A small-molecule ligand and the protein it binds are described below.
Small molecule (SMILES): Cc1ccncc1CC(=O)Nc1cccc2c1CNCC2

Binding-site contacts:
Ligand atom C4 contacts residue GLU166 of chain 1.A at 3.7 Å.
Ligand atom C2 contacts residue GLU166 of chain 1.A at 3.6 Å.
Ligand atom C11 contacts residue ARG188 of chain 1.A at 3.8 Å.
Ligand atom O contacts residue GLU166 of chain 1.A at 3.1 Å (salt-bridge).
Ligand atom O contacts residue MET165 of chain 1.A at 3.4 Å.
Ligand atom C10 contacts residue MET165 of chain 1.A at 3.7 Å (hydrophobic).
Ligand atom C14 contacts residue MET49 of chain 1.A at 3.5 Å (hydrophobic).
Ligand atom N1 contacts residue HIS164 of chain 1.A at 3.8 Å.
Ligand atom N contacts residue HIS163 of chain 1.A at 2.7 Å (h-bond).
Ligand atom C contacts residue ASN142 of chain 1.A at 3.9 Å.
Ligand atom C2 contacts residue PHE140 of chain 1.A at 3.7 Å (hydrophobic).
Ligand atom C13 contacts residue MET49 of chain 1.A at 3.8 Å (hydrophobic).
Ligand atom C3 contacts residue HIS163 of chain 1.A at 3.8 Å.
Ligand atom C8 contacts residue HIS41 of chain 1.A at 3.9 Å.
Ligand atom N contacts residue SER144 of chain 1.A at 3.9 Å.
Ligand atom C12 contacts residue HIS41 of chain 1.A at 3.9 Å.
Ligand atom C3 contacts residue PHE140 of chain 1.A at 3.3 Å (hydrophobic).
Ligand atom C2 contacts residue ASN142 of chain 1.A at 3.7 Å.
Ligand atom C3 contacts residue LEU141 of chain 1.A at 3.8 Å (hydrophobic).
Ligand atom C9 contacts residue HIS164 of chain 1.A at 3.3 Å.
Ligand atom C3 contacts residue GLU166 of chain 1.A at 3.6 Å.
Ligand atom C6 contacts residue CYS145 of chain 1.A at 3.9 Å (hydrophobic).
Ligand atom N contacts residue PHE140 of chain 1.A at 3.9 Å.
Ligand atom C6 contacts residue ASN142 of chain 1.A at 3.8 Å.
Ligand atom C1 contacts residue ASN142 of chain 1.A at 3.9 Å.
Ligand atom C8 contacts residue HIS164 of chain 1.A at 3.8 Å.
Ligand atom C14 contacts residue HIS41 of chain 1.A at 3.8 Å.
Ligand atom C4 contacts residue CYS145 of chain 1.A at 3.6 Å (hydrophobic).
Ligand atom C2 contacts residue LEU141 of chain 1.A at 3.6 Å (hydrophobic).
Ligand atom C13 contacts residue TYR54 of chain 1.A at 4.0 Å (hydrophobic).
Ligand atom N2 contacts residue MET49 of chain 1.A at 2.9 Å (h-bond).
Ligand atom C7 contacts residue HIS164 of chain 1.A at 3.8 Å.
Ligand atom N contacts residue GLU166 of chain 1.A at 3.8 Å.
Ligand atom C11 contacts residue ASP187 of chain 1.A at 3.5 Å.
Ligand atom C10 contacts residue ASP187 of chain 1.A at 3.9 Å.
Ligand atom C9 contacts residue MET165 of chain 1.A at 3.5 Å (hydrophobic).
Ligand atom C15 contacts residue MET49 of chain 1.A at 3.7 Å (hydrophobic).
Ligand atom C13 contacts residue HIS41 of chain 1.A at 3.8 Å.
Ligand atom C4 contacts residue HIS163 of chain 1.A at 3.4 Å.
Ligand atom C14 contacts residue CYS44 of chain 1.A at 3.6 Å (hydrophobic).

Sequence of chain 1.A:
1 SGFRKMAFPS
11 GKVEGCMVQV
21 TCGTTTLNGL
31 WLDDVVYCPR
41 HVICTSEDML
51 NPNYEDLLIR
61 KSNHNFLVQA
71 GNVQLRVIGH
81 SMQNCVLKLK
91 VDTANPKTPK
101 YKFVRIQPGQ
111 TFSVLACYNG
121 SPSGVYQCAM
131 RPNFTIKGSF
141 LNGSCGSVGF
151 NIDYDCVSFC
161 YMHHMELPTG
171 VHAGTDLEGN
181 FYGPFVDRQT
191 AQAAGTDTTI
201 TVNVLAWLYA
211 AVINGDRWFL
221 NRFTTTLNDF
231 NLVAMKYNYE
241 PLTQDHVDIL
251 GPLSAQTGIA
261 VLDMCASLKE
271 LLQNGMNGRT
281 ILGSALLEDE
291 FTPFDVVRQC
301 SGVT